Sequence of chain 1.D:
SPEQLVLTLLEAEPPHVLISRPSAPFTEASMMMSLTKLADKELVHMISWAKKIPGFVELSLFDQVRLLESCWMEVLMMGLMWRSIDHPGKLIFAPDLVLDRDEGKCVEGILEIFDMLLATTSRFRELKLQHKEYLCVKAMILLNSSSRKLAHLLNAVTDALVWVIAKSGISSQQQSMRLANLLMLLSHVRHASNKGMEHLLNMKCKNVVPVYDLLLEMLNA

This small molecule binds to this protein.
Small molecule (SMILES): C[C@]12CC[C@@H]3c4ccc(O)cc4CC[C@H]3[C@@H]1CC[C@@H]2O

Binding-site contacts:
Ligand atom O17 contacts residue MET35 of chain 1.D at 3.6 Å.
Ligand atom C3 contacts residue GLU45 of chain 1.D at 3.5 Å.
Ligand atom O3 contacts residue GLU45 of chain 1.D at 2.7 Å (salt-bridge).
Ligand atom C16 contacts residue ILE113 of chain 1.D at 4.1 Å (hydrophobic).
Ligand atom C1 contacts residue ALA42 of chain 1.D at 4.0 Å (hydrophobic).
Ligand atom C3 contacts residue LEU79 of chain 1.D at 4.1 Å (hydrophobic).
Ligand atom O17 contacts residue GLY212 of chain 1.D at 4.0 Å.
Ligand atom C6 contacts residue MET80 of chain 1.D at 3.9 Å (hydrophobic).
Ligand atom C2 contacts residue PHE96 of chain 1.D at 4.2 Å (hydrophobic).
Ligand atom O3 contacts residue LEU79 of chain 1.D at 3.6 Å.
Ligand atom C17 contacts residue MET35 of chain 1.D at 4.2 Å (hydrophobic).
Ligand atom C16 contacts residue HIS215 of chain 1.D at 3.5 Å.
Ligand atom C16 contacts residue GLY212 of chain 1.D at 4.0 Å.
Ligand atom C2 contacts residue LEU41 of chain 1.D at 4.0 Å (hydrophobic).
Ligand atom C11 contacts residue LEU38 of chain 1.D at 4.0 Å (hydrophobic).
Ligand atom O17 contacts residue LEU216 of chain 1.D at 3.4 Å.
Ligand atom C17 contacts residue HIS215 of chain 1.D at 3.5 Å.
Ligand atom C5 contacts residue LEU83 of chain 1.D at 4.2 Å (hydrophobic).
Ligand atom C4 contacts residue LEU79 of chain 1.D at 3.8 Å (hydrophobic).
Ligand atom C15 contacts residue ILE116 of chain 1.D at 3.9 Å (hydrophobic).
Ligand atom C4 contacts residue PHE96 of chain 1.D at 4.0 Å (hydrophobic).
Ligand atom C18 contacts residue MET76 of chain 1.D at 3.5 Å (hydrophobic).
Ligand atom C3 contacts residue PHE96 of chain 1.D at 4.2 Å (hydrophobic).
Ligand atom C6 contacts residue LEU83 of chain 1.D at 3.8 Å (hydrophobic).
Ligand atom C2 contacts residue GLU45 of chain 1.D at 3.3 Å.
Ligand atom C4 contacts residue LEU83 of chain 1.D at 4.0 Å (hydrophobic).
Ligand atom C12 contacts residue LEU38 of chain 1.D at 4.1 Å (hydrophobic).
Ligand atom C6 contacts residue PHE96 of chain 1.D at 4.0 Å (hydrophobic).
Ligand atom C6 contacts residue LEU120 of chain 1.D at 4.2 Å (hydrophobic).
Ligand atom C10 contacts residue PHE96 of chain 1.D at 3.8 Å (hydrophobic).
Ligand atom O17 contacts residue HIS215 of chain 1.D at 2.9 Å (h-bond).
Ligand atom O3 contacts residue ARG86 of chain 1.D at 3.3 Å (salt-bridge).
Ligand atom C7 contacts residue LEU120 of chain 1.D at 4.0 Å (hydrophobic).
Ligand atom C5 contacts residue PHE96 of chain 1.D at 3.7 Å (hydrophobic).
Ligand atom C16 contacts residue ILE116 of chain 1.D at 3.9 Å (hydrophobic).
Ligand atom C1 contacts residue LEU38 of chain 1.D at 3.7 Å (hydrophobic).
Ligand atom C17 contacts residue ILE113 of chain 1.D at 4.1 Å (hydrophobic).
Ligand atom C18 contacts residue GLY212 of chain 1.D at 3.8 Å.
Ligand atom C18 contacts residue LEU216 of chain 1.D at 3.9 Å (hydrophobic).
Ligand atom C7 contacts residue PHE96 of chain 1.D at 4.0 Å (hydrophobic).